This protein binds this small molecule.
Small molecule (SMILES): CC(=O)N[C@H]1[C@H](O[C@H]2[C@H](O)[C@@H](NC(C)=O)CO[C@@H]2CO)O[C@H](CO)[C@@H](O[C@@H]2O[C@H](CO)[C@@H](O)[C@H](O)[C@@H]2O)[C@@H]1O

Sequence of chain 1.A:
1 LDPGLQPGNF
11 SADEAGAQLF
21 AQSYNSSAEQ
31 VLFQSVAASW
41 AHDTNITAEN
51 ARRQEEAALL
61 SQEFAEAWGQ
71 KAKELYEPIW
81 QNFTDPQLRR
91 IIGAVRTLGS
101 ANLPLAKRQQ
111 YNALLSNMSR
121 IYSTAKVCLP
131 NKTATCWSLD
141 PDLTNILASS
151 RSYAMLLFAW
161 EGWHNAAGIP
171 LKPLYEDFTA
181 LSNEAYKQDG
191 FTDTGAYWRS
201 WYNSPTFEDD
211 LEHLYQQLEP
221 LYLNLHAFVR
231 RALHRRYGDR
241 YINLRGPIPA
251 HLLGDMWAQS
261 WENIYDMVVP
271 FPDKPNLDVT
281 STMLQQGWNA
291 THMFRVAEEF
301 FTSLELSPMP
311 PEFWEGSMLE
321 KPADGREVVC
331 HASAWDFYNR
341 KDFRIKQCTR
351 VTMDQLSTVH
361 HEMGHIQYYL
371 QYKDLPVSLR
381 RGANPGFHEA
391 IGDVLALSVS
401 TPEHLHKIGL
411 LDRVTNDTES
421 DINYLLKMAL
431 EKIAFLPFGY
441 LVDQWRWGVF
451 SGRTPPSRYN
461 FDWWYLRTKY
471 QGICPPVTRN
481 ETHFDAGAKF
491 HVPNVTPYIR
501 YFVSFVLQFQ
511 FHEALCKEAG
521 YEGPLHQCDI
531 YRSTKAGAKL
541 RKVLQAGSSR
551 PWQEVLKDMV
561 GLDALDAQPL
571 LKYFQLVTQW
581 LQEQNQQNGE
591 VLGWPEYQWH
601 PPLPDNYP

Binding-site contacts:
Ligand atom O7 contacts residue ASN117 of chain 1.A at 2.9 Å (h-bond).
Ligand atom C7 contacts residue ASN117 of chain 1.A at 3.1 Å.
Ligand atom C8 contacts residue LEU114 of chain 1.A at 3.6 Å (hydrophobic).
Ligand atom C5 contacts residue ASN117 of chain 1.A at 3.6 Å.
Ligand atom O7 contacts residue LEU114 of chain 1.A at 4.2 Å.
Ligand atom C3 contacts residue ASN117 of chain 1.A at 3.7 Å.
Ligand atom C2 contacts residue ASN117 of chain 1.A at 2.5 Å.
Ligand atom N2 contacts residue ASN117 of chain 1.A at 2.9 Å (h-bond).
Ligand atom C4 contacts residue ASN117 of chain 1.A at 4.2 Å.
Ligand atom C7 contacts residue LEU114 of chain 1.A at 4.5 Å (hydrophobic).
Ligand atom C1 contacts residue ASN117 of chain 1.A at 1.4 Å.
Ligand atom O5 contacts residue ASN117 of chain 1.A at 2.2 Å (h-bond).
Ligand atom C8 contacts residue GLN110 of chain 1.A at 3.9 Å.
Ligand atom C8 contacts residue ALA113 of chain 1.A at 3.6 Å (hydrophobic).
Ligand atom N2 contacts residue ALA113 of chain 1.A at 4.4 Å.
Ligand atom C8 contacts residue ASN117 of chain 1.A at 4.3 Å.
Ligand atom C7 contacts residue ALA113 of chain 1.A at 4.1 Å (hydrophobic).